Sequence of chain 1.A:
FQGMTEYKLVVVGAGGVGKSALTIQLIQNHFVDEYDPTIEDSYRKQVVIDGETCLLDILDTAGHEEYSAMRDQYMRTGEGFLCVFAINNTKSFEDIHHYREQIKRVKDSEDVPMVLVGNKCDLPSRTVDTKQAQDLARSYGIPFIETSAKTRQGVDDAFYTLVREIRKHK

A protein and the small-molecule ligand that binds it are described below.
Small molecule (SMILES): Nc1nc2c(ncn2[C@@H]2O[C@H](CO[P](=O)(O)O[P](=O)(O)NP(=O)(O)O)[C@@H](O)[C@H]2O)c(=O)[nH]1

Binding-site contacts:
Ligand atom O2A contacts residue ALA22 of chain 1.A at 2.8 Å (h-bond).
Ligand atom PB contacts residue LYS20 of chain 1.A at 3.6 Å.
Ligand atom N2 contacts residue LEU124 of chain 1.A at 3.5 Å.
Ligand atom O2' contacts residue VAL33 of chain 1.A at 2.8 Å (h-bond).
Ligand atom C2' contacts residue VAL33 of chain 1.A at 3.4 Å (hydrophobic).
Ligand atom O1B contacts residue GLY17 of chain 1.A at 3.6 Å (h-bond).
Ligand atom O6 contacts residue ASN120 of chain 1.A at 3.2 Å (h-bond).
Ligand atom C6 contacts residue LYS121 of chain 1.A at 3.5 Å.
Ligand atom O2G contacts residue MG1 of chain 1.G at 2.4 Å.
Ligand atom O3G contacts residue GLY16 of chain 1.A at 3.5 Å.
Ligand atom C8 contacts residue ALA22 of chain 1.A at 3.5 Å (hydrophobic).
Ligand atom O2A contacts residue GLY19 of chain 1.A at 3.4 Å.
Ligand atom N7 contacts residue ASN120 of chain 1.A at 3.0 Å (h-bond).
Ligand atom O2B contacts residue LYS20 of chain 1.A at 3.6 Å.
Ligand atom N7 contacts residue ALA150 of chain 1.A at 3.6 Å.
Ligand atom PB contacts residue MG1 of chain 1.G at 3.6 Å.
Ligand atom O6 contacts residue ASP123 of chain 1.A at 3.6 Å (salt-bridge).
Ligand atom O6 contacts residue ALA150 of chain 1.A at 2.8 Å (h-bond).
Ligand atom O2' contacts residue ASP34 of chain 1.A at 3.1 Å (salt-bridge).
Ligand atom N2 contacts residue ASP123 of chain 1.A at 2.9 Å (salt-bridge).
Ligand atom O3A contacts residue GLY19 of chain 1.A at 3.2 Å (h-bond).
Ligand atom O2' contacts residue PHE32 of chain 1.A at 3.3 Å.
Ligand atom N1 contacts residue ASP123 of chain 1.A at 2.9 Å (salt-bridge).
Ligand atom N3B contacts residue GLY17 of chain 1.A at 3.2 Å (h-bond).
Ligand atom O2B contacts residue MG1 of chain 1.G at 2.4 Å.
Ligand atom O6 contacts residue LYS121 of chain 1.A at 3.3 Å (salt-bridge).
Ligand atom O1B contacts residue VAL18 of chain 1.A at 3.5 Å (h-bond).
Ligand atom O2G contacts residue THR39 of chain 1.A at 2.7 Å (h-bond).
Ligand atom O3G contacts residue GLY64 of chain 1.A at 3.2 Å (h-bond).
Ligand atom O2A contacts residue SER21 of chain 1.A at 3.3 Å (h-bond).
Ligand atom C3' contacts residue ASP34 of chain 1.A at 3.6 Å.
Ligand atom O2B contacts residue SER21 of chain 1.A at 2.9 Å (h-bond).
Ligand atom O3G contacts residue LYS20 of chain 1.A at 2.5 Å (salt-bridge).
Ligand atom O1B contacts residue LYS20 of chain 1.A at 2.8 Å (salt-bridge).
Ligand atom N7 contacts residue ALA22 of chain 1.A at 3.6 Å.
Ligand atom O1G contacts residue PRO38 of chain 1.A at 3.5 Å.
Ligand atom O3' contacts residue ASP34 of chain 1.A at 2.6 Å (salt-bridge).
Ligand atom O4' contacts residue LYS121 of chain 1.A at 3.2 Å (salt-bridge).
Ligand atom O6 contacts residue SER149 of chain 1.A at 3.4 Å.
Ligand atom O1B contacts residue GLY19 of chain 1.A at 3.1 Å (h-bond).